Binding-site contacts:
Ligand atom C62 contacts residue ASP244 of chain 1.A at 3.6 Å.
Ligand atom O18 contacts residue ILE126 of chain 1.A at 3.4 Å.
Ligand atom O54 contacts residue GLY50 of chain 1.A at 3.3 Å (h-bond).
Ligand atom C80 contacts residue VAL85 of chain 1.A at 3.5 Å (hydrophobic).
Ligand atom C37 contacts residue THR88 of chain 1.A at 3.5 Å.
Ligand atom C52 contacts residue ASP48 of chain 1.A at 3.5 Å.
Ligand atom O54 contacts residue ASP48 of chain 1.A at 2.6 Å (salt-bridge).
Ligand atom C5 contacts residue ASP48 of chain 1.A at 3.5 Å.
Ligand atom O54 contacts residue SER51 of chain 1.A at 3.5 Å.
Ligand atom C12 contacts residue PHE124 of chain 1.A at 3.6 Å (hydrophobic).
Ligand atom C9 contacts residue LEU46 of chain 1.A at 3.5 Å (hydrophobic).
Ligand atom O54 contacts residue TYR87 of chain 1.A at 3.4 Å.
Ligand atom C62 contacts residue TYR214 of chain 1.A at 3.4 Å (hydrophobic).
Ligand atom N31 contacts residue THR248 of chain 1.A at 3.4 Å (h-bond).
Ligand atom O45 contacts residue ARG251 of chain 1.A at 3.5 Å (salt-bridge).
Ligand atom C14 contacts residue PHE124 of chain 1.A at 3.4 Å (hydrophobic).
Ligand atom C22 contacts residue GLY29 of chain 1.A at 3.6 Å.
Ligand atom C72 contacts residue PRO86 of chain 1.A at 3.3 Å (hydrophobic).
Ligand atom C28 contacts residue THR248 of chain 1.A at 3.2 Å.
Ligand atom C28 contacts residue GLY246 of chain 1.A at 3.5 Å.
Ligand atom C46 contacts residue ARG251 of chain 1.A at 3.3 Å.
Ligand atom C65 contacts residue ASP244 of chain 1.A at 3.4 Å.
Ligand atom C22 contacts residue GLN28 of chain 1.A at 3.3 Å.
Ligand atom C61 contacts residue ASP244 of chain 1.A at 3.5 Å.
Ligand atom N1 contacts residue GLY246 of chain 1.A at 3.1 Å (h-bond).
Ligand atom C25 contacts residue GLY27 of chain 1.A at 3.6 Å.
Ligand atom C34 contacts residue GLY246 of chain 1.A at 3.2 Å.
Ligand atom C56 contacts residue ASP244 of chain 1.A at 3.3 Å.
Ligand atom C42 contacts residue GLN89 of chain 1.A at 3.5 Å.
Ligand atom C62 contacts residue ILE242 of chain 1.A at 3.3 Å (hydrophobic).
Ligand atom C69 contacts residue GLY50 of chain 1.A at 3.3 Å.
Ligand atom C16 contacts residue PHE124 of chain 1.A at 3.7 Å (hydrophobic).
Ligand atom C3 contacts residue TYR87 of chain 1.A at 3.6 Å (hydrophobic).
Ligand atom C61 contacts residue GLY50 of chain 1.A at 3.6 Å.
Ligand atom O51 contacts residue THR88 of chain 1.A at 3.2 Å (h-bond).
Ligand atom O51 contacts residue TYR87 of chain 1.A at 3.4 Å.
Ligand atom N59 contacts residue ASP244 of chain 1.A at 2.8 Å (salt-bridge).
Ligand atom N59 contacts residue GLY50 of chain 1.A at 3.0 Å (h-bond).
Ligand atom C9 contacts residue GLY246 of chain 1.A at 3.5 Å.
Ligand atom C22 contacts residue GLY27 of chain 1.A at 3.6 Å.

Sequence of chain 1.A:
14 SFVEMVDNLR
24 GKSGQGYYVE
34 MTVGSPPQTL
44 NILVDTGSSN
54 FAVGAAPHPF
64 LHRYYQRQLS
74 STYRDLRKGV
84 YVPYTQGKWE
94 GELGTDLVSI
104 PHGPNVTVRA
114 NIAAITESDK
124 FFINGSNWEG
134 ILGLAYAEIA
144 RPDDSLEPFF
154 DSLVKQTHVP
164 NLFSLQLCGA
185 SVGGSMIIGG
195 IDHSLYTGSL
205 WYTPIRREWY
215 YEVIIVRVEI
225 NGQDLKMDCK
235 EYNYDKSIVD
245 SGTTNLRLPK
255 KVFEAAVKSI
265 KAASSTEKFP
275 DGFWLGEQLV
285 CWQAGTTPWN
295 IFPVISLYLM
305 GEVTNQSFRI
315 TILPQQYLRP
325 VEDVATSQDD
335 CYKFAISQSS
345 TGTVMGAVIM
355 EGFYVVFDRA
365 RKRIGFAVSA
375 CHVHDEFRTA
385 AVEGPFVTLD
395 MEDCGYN

The small molecule below binds the protein below.
Small molecule (SMILES): COCc1cc2cc(c1)C(=O)N[C@H]([C@H](O)CNC1(c3cccc(C(C)C)c3)CC1)Cc1cccc(c1)OCCCCN2